Binding-site contacts:
Ligand atom C11 contacts residue DMS1 of chain 1.F at 3.8 Å.
Ligand atom N14 contacts residue TYR79 of chain 1.A at 4.0 Å.
Ligand atom C4 contacts residue DMS1 of chain 1.F at 3.8 Å.
Ligand atom C1 contacts residue GLY221 of chain 1.A at 3.2 Å.
Ligand atom N15 contacts residue ASP219 of chain 1.A at 2.8 Å (salt-bridge).
Ligand atom N14 contacts residue GLY221 of chain 1.A at 3.4 Å (h-bond).
Ligand atom C8 contacts residue SER83 of chain 1.A at 3.6 Å.
Ligand atom C1 contacts residue LEU125 of chain 1.A at 3.9 Å (hydrophobic).
Ligand atom C9 contacts residue ASP81 of chain 1.A at 3.5 Å.
Ligand atom C12 contacts residue TYR79 of chain 1.A at 3.7 Å (hydrophobic).
Ligand atom C3 contacts residue TYR79 of chain 1.A at 3.6 Å (hydrophobic).
Ligand atom C5 contacts residue DMS1 of chain 1.F at 3.9 Å.
Ligand atom N7 contacts residue PHE116 of chain 1.A at 3.3 Å.
Ligand atom C10 contacts residue ILE122 of chain 1.A at 3.7 Å (hydrophobic).
Ligand atom N15 contacts residue GLY37 of chain 1.A at 4.0 Å.
Ligand atom C9 contacts residue SER115 of chain 1.A at 4.0 Å.
Ligand atom C6 contacts residue GLY221 of chain 1.A at 3.9 Å.
Ligand atom C11 contacts residue ASP119 of chain 1.A at 3.5 Å.
Ligand atom C11 contacts residue ILE122 of chain 1.A at 3.6 Å (hydrophobic).
Ligand atom N14 contacts residue ASP35 of chain 1.A at 2.8 Å (salt-bridge).
Ligand atom C5 contacts residue PHE116 of chain 1.A at 3.7 Å (hydrophobic).
Ligand atom C6 contacts residue ASP33 of chain 1.A at 3.6 Å.
Ligand atom C4 contacts residue ASP81 of chain 1.A at 3.6 Å.
Ligand atom N15 contacts residue GLY221 of chain 1.A at 4.0 Å.
Ligand atom C2 contacts residue TYR79 of chain 1.A at 4.0 Å (hydrophobic).
Ligand atom C2 contacts residue GLY221 of chain 1.A at 3.5 Å.
Ligand atom C12 contacts residue ASP35 of chain 1.A at 3.9 Å.
Ligand atom C3 contacts residue DMS1 of chain 1.F at 3.7 Å.
Ligand atom N15 contacts residue ASP35 of chain 1.A at 2.7 Å (salt-bridge).
Ligand atom C12 contacts residue GLY221 of chain 1.A at 3.5 Å.
Ligand atom C4 contacts residue SER83 of chain 1.A at 3.9 Å.
Ligand atom C9 contacts residue SER83 of chain 1.A at 3.6 Å.
Ligand atom N14 contacts residue ASP219 of chain 1.A at 3.9 Å.
Ligand atom C8 contacts residue PHE116 of chain 1.A at 3.6 Å (hydrophobic).
Ligand atom O13 contacts residue TYR79 of chain 1.A at 3.7 Å.
Ligand atom C10 contacts residue PHE116 of chain 1.A at 3.6 Å (hydrophobic).
Ligand atom C3 contacts residue ASP81 of chain 1.A at 3.6 Å.
Ligand atom C10 contacts residue ASP119 of chain 1.A at 3.6 Å.
Ligand atom C11 contacts residue ASP33 of chain 1.A at 3.9 Å.
Ligand atom C6 contacts residue DMS1 of chain 1.F at 4.0 Å.

This protein binds this small molecule.
Small molecule (SMILES): CCN(CC)c1ccc(C(=O)NN)cc1

Sequence of chain 1.A:
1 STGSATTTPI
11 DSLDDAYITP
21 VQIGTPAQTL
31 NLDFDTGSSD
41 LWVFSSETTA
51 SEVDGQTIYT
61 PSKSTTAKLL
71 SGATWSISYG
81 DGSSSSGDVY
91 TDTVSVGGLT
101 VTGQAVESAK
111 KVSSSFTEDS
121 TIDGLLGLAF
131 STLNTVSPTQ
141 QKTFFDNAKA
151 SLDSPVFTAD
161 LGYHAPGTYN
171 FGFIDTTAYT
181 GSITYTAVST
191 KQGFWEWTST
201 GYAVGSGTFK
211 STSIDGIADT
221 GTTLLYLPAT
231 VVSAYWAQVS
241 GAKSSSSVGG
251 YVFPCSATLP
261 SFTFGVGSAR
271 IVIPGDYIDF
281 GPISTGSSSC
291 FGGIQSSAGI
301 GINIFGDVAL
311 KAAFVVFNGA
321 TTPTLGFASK